Sequence of chain 2.A:
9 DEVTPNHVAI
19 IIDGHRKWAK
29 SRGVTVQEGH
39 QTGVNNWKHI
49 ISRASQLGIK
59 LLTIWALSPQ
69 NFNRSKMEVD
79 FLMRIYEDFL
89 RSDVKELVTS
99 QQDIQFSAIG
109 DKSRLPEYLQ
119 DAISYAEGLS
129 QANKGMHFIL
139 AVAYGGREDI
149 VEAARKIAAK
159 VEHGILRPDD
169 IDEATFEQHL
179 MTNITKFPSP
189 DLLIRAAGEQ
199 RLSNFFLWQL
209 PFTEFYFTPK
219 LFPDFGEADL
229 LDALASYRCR

Binding-site contacts:
Ligand atom P3 contacts residue MG1 of chain 1.B at 3.6 Å.
Ligand atom C13 contacts residue TRP63 of chain 1.A at 3.1 Å (hydrophobic).
Ligand atom P1 contacts residue ARG193 of chain 1.A at 4.2 Å.
Ligand atom C11 contacts residue TRP63 of chain 1.A at 3.2 Å (hydrophobic).
Ligand atom O4 contacts residue ARG193 of chain 1.A at 3.1 Å (salt-bridge).
Ligand atom O7 contacts residue DST1 of chain 1.D at 3.6 Å (h-bond).
Ligand atom O2 contacts residue SER201 of chain 1.A at 3.4 Å (h-bond).
Ligand atom P3 contacts residue ASP21 of chain 1.A at 4.2 Å.
Ligand atom O7 contacts residue MG1 of chain 1.B at 2.1 Å.
Ligand atom P1 contacts residue SER201 of chain 1.A at 3.4 Å.
Ligand atom C14 contacts residue LEU65 of chain 1.A at 3.1 Å (hydrophobic).
Ligand atom C14 contacts residue TRP63 of chain 1.A at 3.9 Å (hydrophobic).
Ligand atom O4 contacts residue ARG199 of chain 1.A at 2.8 Å (salt-bridge).
Ligand atom O4 contacts residue ASP21 of chain 1.A at 3.9 Å.
Ligand atom C13 contacts residue ILE19 of chain 1.A at 4.0 Å (hydrophobic).
Ligand atom O2 contacts residue ARG193 of chain 1.A at 4.2 Å.
Ligand atom O6 contacts residue ARG199 of chain 1.A at 4.2 Å.
Ligand atom C12 contacts residue ILE20 of chain 1.A at 4.1 Å (hydrophobic).
Ligand atom S9 contacts residue ILE20 of chain 1.A at 4.2 Å.
Ligand atom C12 contacts residue TRP63 of chain 1.A at 4.0 Å (hydrophobic).
Ligand atom C14 contacts residue ALA64 of chain 1.A at 3.2 Å (hydrophobic).
Ligand atom O4 contacts residue MG1 of chain 1.B at 4.1 Å.
Ligand atom P3 contacts residue ARG72 of chain 1.A at 4.0 Å.
Ligand atom C14 contacts residue SER66 of chain 1.A at 3.5 Å.
Ligand atom O8 contacts residue ASN69 of chain 1.A at 2.8 Å (h-bond).
Ligand atom C11 contacts residue ASN69 of chain 1.A at 3.8 Å.
Ligand atom O4 contacts residue SER201 of chain 1.A at 3.8 Å.
Ligand atom C13 contacts residue ILE20 of chain 1.A at 3.2 Å (hydrophobic).
Ligand atom O7 contacts residue ASP21 of chain 1.A at 3.1 Å (salt-bridge).
Ligand atom C14 contacts residue ASN69 of chain 1.A at 3.1 Å.
Ligand atom C10 contacts residue ASN69 of chain 1.A at 3.7 Å.
Ligand atom C10 contacts residue TRP63 of chain 1.A at 4.1 Å (hydrophobic).
Ligand atom O5 contacts residue SER201 of chain 1.A at 2.6 Å (h-bond).
Ligand atom C12 contacts residue ASN69 of chain 1.A at 3.7 Å.
Ligand atom O8 contacts residue ARG72 of chain 1.A at 3.3 Å (salt-bridge).
Ligand atom P1 contacts residue ARG199 of chain 1.A at 3.7 Å.
Ligand atom O5 contacts residue ARG199 of chain 1.A at 2.9 Å (salt-bridge).
Ligand atom O5 contacts residue PHE210 of chain 2.A at 4.2 Å.
Ligand atom O7 contacts residue ARG72 of chain 1.A at 3.5 Å (salt-bridge).
Ligand atom S9 contacts residue ARG193 of chain 1.A at 3.9 Å.

The small molecule below binds the protein below.
Small molecule (SMILES): CC(C)=CCS[P](=O)(O)OP(=O)(O)O

Sequence of chain 1.A:
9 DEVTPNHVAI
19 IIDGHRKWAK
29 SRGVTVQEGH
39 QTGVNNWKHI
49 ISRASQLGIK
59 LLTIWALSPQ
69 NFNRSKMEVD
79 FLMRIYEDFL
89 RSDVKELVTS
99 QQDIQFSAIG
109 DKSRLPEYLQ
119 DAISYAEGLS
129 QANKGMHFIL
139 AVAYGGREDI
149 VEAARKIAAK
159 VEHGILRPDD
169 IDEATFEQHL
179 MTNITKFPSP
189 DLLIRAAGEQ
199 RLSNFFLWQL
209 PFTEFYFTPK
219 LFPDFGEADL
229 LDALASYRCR